The protein below binds the small molecule below.
Small molecule (SMILES): CC(C)=CCO[P](=O)(O)OP(=O)(O)O

Binding-site contacts:
Ligand atom O2B contacts residue GLY24 of chain 1.B at 3.3 Å.
Ligand atom C4 contacts residue GLY66 of chain 1.B at 3.6 Å.
Ligand atom O1A contacts residue DMA1 of chain 1.J at 3.0 Å (h-bond).
Ligand atom PA contacts residue ARG74 of chain 1.B at 3.7 Å.
Ligand atom O1B contacts residue ASP23 of chain 1.B at 3.0 Å (salt-bridge).
Ligand atom O3A contacts residue GLY24 of chain 1.B at 3.6 Å.
Ligand atom O2B contacts residue ASN25 of chain 1.B at 3.7 Å.
Ligand atom C1 contacts residue ASN25 of chain 1.B at 3.3 Å.
Ligand atom PB contacts residue ARG27 of chain 1.B at 3.6 Å.
Ligand atom O1B contacts residue MG1 of chain 1.K at 2.3 Å.
Ligand atom C2 contacts residue TYR40 of chain 1.B at 3.7 Å (hydrophobic).
Ligand atom C1 contacts residue PRO22 of chain 1.B at 3.5 Å (hydrophobic).
Ligand atom O2A contacts residue TYR40 of chain 1.B at 2.6 Å (h-bond).
Ligand atom O2A contacts residue ARG26 of chain 1.B at 3.5 Å.
Ligand atom C1 contacts residue ASP23 of chain 1.B at 3.5 Å.
Ligand atom C2 contacts residue DMA1 of chain 1.J at 3.8 Å.
Ligand atom C4 contacts residue PHE82 of chain 1.B at 3.8 Å (hydrophobic).
Ligand atom O1 contacts residue ASN25 of chain 1.B at 3.1 Å (h-bond).
Ligand atom O3B contacts residue MG1 of chain 1.K at 3.7 Å.
Ligand atom C5 contacts residue ARG74 of chain 1.B at 3.4 Å.
Ligand atom PA contacts residue MG1 of chain 1.K at 3.4 Å.
Ligand atom O1A contacts residue ASP23 of chain 1.B at 3.2 Å (salt-bridge).
Ligand atom O2B contacts residue ARG27 of chain 1.B at 2.8 Å (salt-bridge).
Ligand atom O1B contacts residue ARG27 of chain 1.B at 2.8 Å (salt-bridge).
Ligand atom C5 contacts residue ASN71 of chain 1.B at 3.3 Å.
Ligand atom O3A contacts residue ASN25 of chain 1.B at 3.2 Å (h-bond).
Ligand atom O3A contacts residue MG1 of chain 1.K at 3.6 Å.
Ligand atom C5 contacts residue DMA1 of chain 1.J at 3.6 Å.
Ligand atom O1A contacts residue MG1 of chain 1.K at 2.1 Å.
Ligand atom O2B contacts residue ARG26 of chain 1.B at 3.3 Å (salt-bridge).
Ligand atom O3A contacts residue ARG26 of chain 1.B at 3.1 Å (salt-bridge).
Ligand atom O1B contacts residue GLY24 of chain 1.B at 3.5 Å (h-bond).
Ligand atom C1 contacts residue DMA1 of chain 1.J at 3.7 Å.
Ligand atom PB contacts residue MG1 of chain 1.K at 3.3 Å.
Ligand atom O1A contacts residue ARG74 of chain 1.B at 3.0 Å (salt-bridge).
Ligand atom O3B contacts residue ARG26 of chain 1.B at 2.9 Å (salt-bridge).
Ligand atom O1 contacts residue ASP23 of chain 1.B at 3.5 Å (salt-bridge).
Ligand atom O1 contacts residue GLY24 of chain 1.B at 3.3 Å (h-bond).
Ligand atom O2A contacts residue ARG74 of chain 1.B at 2.9 Å (salt-bridge).
Ligand atom C2 contacts residue ASN25 of chain 1.B at 3.4 Å.

Sequence of chain 1.B:
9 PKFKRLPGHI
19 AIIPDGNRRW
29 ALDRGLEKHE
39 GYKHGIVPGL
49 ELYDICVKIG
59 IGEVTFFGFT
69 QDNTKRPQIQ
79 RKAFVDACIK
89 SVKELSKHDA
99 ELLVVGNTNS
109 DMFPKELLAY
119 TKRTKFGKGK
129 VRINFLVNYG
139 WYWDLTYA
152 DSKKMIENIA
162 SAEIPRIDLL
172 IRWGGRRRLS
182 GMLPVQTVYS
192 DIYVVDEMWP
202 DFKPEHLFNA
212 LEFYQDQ